Sequence of chain 1.A:
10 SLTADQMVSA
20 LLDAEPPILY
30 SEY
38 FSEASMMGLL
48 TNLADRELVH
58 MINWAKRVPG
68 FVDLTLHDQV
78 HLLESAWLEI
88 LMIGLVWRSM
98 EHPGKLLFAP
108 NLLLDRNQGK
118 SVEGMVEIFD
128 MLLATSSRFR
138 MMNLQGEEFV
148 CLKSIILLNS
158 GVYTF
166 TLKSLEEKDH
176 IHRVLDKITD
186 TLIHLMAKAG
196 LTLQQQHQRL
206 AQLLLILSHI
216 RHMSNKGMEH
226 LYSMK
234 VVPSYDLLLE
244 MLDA

A small-molecule ligand and the protein it binds are described below.
Small molecule (SMILES): CN(C)CCOc1ccc([C@@H]2c3ccc(O)cc3CC3(CC3)N2C(=O)c2ccccc2)cc1

Binding-site contacts:
Ligand atom C2 contacts residue GLU54 of chain 1.A at 3.1 Å.
Ligand atom C13 contacts residue LEU129 of chain 1.A at 3.7 Å (hydrophobic).
Ligand atom C5 contacts residue PHE105 of chain 1.A at 4.0 Å (hydrophobic).
Ligand atom C17 contacts residue ALA51 of chain 1.A at 4.0 Å (hydrophobic).
Ligand atom O3 contacts residue LEU226 of chain 1.A at 3.8 Å.
Ligand atom C2 contacts residue ALA51 of chain 1.A at 3.9 Å (hydrophobic).
Ligand atom C28 contacts residue MET89 of chain 1.A at 3.6 Å (hydrophobic).
Ligand atom C2 contacts residue LEU50 of chain 1.A at 4.0 Å (hydrophobic).
Ligand atom C21 contacts residue THR48 of chain 1.A at 3.9 Å.
Ligand atom C27 contacts residue MET89 of chain 1.A at 3.7 Å (hydrophobic).
Ligand atom C19 contacts residue TRP84 of chain 1.A at 3.9 Å (hydrophobic).
Ligand atom C23 contacts residue VAL234 of chain 1.A at 4.0 Å (hydrophobic).
Ligand atom O2 contacts residue ARG95 of chain 1.A at 3.0 Å (salt-bridge).
Ligand atom C15 contacts residue MET122 of chain 1.A at 3.7 Å (hydrophobic).
Ligand atom O1 contacts residue MET44 of chain 1.A at 3.8 Å.
Ligand atom C19 contacts residue LEU88 of chain 1.A at 4.0 Å (hydrophobic).
Ligand atom C12 contacts residue PHE105 of chain 1.A at 3.7 Å (hydrophobic).
Ligand atom C22 contacts residue LEU47 of chain 1.A at 3.9 Å (hydrophobic).
Ligand atom C18 contacts residue ALA51 of chain 1.A at 3.7 Å (hydrophobic).
Ligand atom C4 contacts residue LEU88 of chain 1.A at 3.9 Å (hydrophobic).
Ligand atom C20 contacts residue LEU226 of chain 1.A at 4.0 Å (hydrophobic).
Ligand atom C26 contacts residue ASP52 of chain 1.A at 3.2 Å.
Ligand atom O1 contacts residue LEU47 of chain 1.A at 3.4 Å.
Ligand atom C3 contacts residue GLU54 of chain 1.A at 3.1 Å.
Ligand atom C1 contacts residue LEU47 of chain 1.A at 3.5 Å (hydrophobic).
Ligand atom C14 contacts residue MET122 of chain 1.A at 3.6 Å (hydrophobic).
Ligand atom C20 contacts residue ALA51 of chain 1.A at 3.8 Å (hydrophobic).
Ligand atom O2 contacts residue GLU54 of chain 1.A at 2.4 Å (salt-bridge).
Ligand atom C16 contacts residue HIS225 of chain 1.A at 4.0 Å.
Ligand atom C15 contacts residue ILE125 of chain 1.A at 3.9 Å (hydrophobic).
Ligand atom C21 contacts residue LEU226 of chain 1.A at 4.0 Å (hydrophobic).
Ligand atom N2 contacts residue ASP52 of chain 1.A at 2.9 Å (salt-bridge).
Ligand atom C14 contacts residue PHE126 of chain 1.A at 3.8 Å (hydrophobic).
Ligand atom C14 contacts residue ILE125 of chain 1.A at 3.7 Å (hydrophobic).
Ligand atom C24 contacts residue VAL234 of chain 1.A at 3.1 Å (hydrophobic).
Ligand atom O3 contacts residue TRP84 of chain 1.A at 3.8 Å.
Ligand atom C19 contacts residue ALA51 of chain 1.A at 3.6 Å (hydrophobic).
Ligand atom C1 contacts residue ALA51 of chain 1.A at 3.6 Å (hydrophobic).
Ligand atom C25 contacts residue ASP52 of chain 1.A at 3.0 Å.
Ligand atom C27 contacts residue LEU85 of chain 1.A at 3.7 Å (hydrophobic).